Sequence of chain 1.A:
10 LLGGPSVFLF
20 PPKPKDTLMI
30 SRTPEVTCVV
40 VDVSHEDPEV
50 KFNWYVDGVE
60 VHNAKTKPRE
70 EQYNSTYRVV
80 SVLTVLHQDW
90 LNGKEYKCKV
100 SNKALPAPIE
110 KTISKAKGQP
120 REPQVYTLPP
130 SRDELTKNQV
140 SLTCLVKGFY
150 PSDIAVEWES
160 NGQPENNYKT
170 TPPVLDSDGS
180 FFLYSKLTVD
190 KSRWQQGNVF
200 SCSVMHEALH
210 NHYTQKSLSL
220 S

A small-molecule ligand and the protein it binds are described below.
Small molecule (SMILES): CC(=O)N[C@H]1[C@H](O[C@H]2[C@H](O)[C@@H](NC(C)=O)CO[C@@H]2CO[C@@H]2O[C@@H](C)[C@@H](O)[C@@H](O)[C@@H]2O)O[C@H](CO)[C@@H](O[C@@H]2O[C@H](CO[C@H]3O[C@H](CO)[C@@H](O)[C@H](O)[C@@H]3O[C@@H]3O[C@H](CO)[C@@H](O)[C@H](O)[C@H]3NC(C)=O)[C@@H](O)[C@H](O[C@H]3O[C@H](CO)[C@@H](O)[C@H](O)[C@@H]3O[C@@H]3O[C@H](CO)[C@@H](O)[C@H](O)[C@H]3NC(C)=O)[C@@H]2O)[C@@H]1O

Binding-site contacts:
Ligand atom O7 contacts residue VAL40 of chain 1.A at 3.5 Å.
Ligand atom C6 contacts residue GLN71 of chain 1.A at 3.5 Å.
Ligand atom C7 contacts residue ASP41 of chain 1.A at 3.5 Å.
Ligand atom O7 contacts residue ARG77 of chain 1.A at 2.7 Å (salt-bridge).
Ligand atom C2 contacts residue ASP41 of chain 1.A at 3.5 Å.
Ligand atom O7 contacts residue ASN73 of chain 1.A at 3.4 Å (h-bond).
Ligand atom C4 contacts residue MAN4 of chain 1.D at 3.5 Å.
Ligand atom O6 contacts residue PHE19 of chain 1.A at 3.5 Å.
Ligand atom C5 contacts residue ASN73 of chain 1.A at 3.6 Å.
Ligand atom C3 contacts residue ASP41 of chain 1.A at 3.5 Å.
Ligand atom C5 contacts residue PHE19 of chain 1.A at 3.7 Å (hydrophobic).
Ligand atom C2 contacts residue ASN73 of chain 1.A at 2.5 Å.
Ligand atom C3 contacts residue LYS22 of chain 1.A at 3.7 Å.
Ligand atom C6 contacts residue ASN73 of chain 1.A at 3.7 Å.
Ligand atom C7 contacts residue ASN73 of chain 1.A at 3.4 Å.
Ligand atom O6 contacts residue PHE17 of chain 1.A at 3.5 Å.
Ligand atom O3 contacts residue LYS22 of chain 1.A at 2.9 Å (salt-bridge).
Ligand atom O5 contacts residue GLN71 of chain 1.A at 3.4 Å (h-bond).
Ligand atom O2 contacts residue MAN4 of chain 1.D at 3.7 Å.
Ligand atom O6 contacts residue THR36 of chain 1.A at 3.8 Å.
Ligand atom O4 contacts residue BMA3 of chain 1.D at 3.5 Å (h-bond).
Ligand atom C1 contacts residue GLN71 of chain 1.A at 3.6 Å.
Ligand atom O5 contacts residue VAL40 of chain 1.A at 3.8 Å.
Ligand atom O5 contacts residue ASN73 of chain 1.A at 2.3 Å (h-bond).
Ligand atom O4 contacts residue MAN4 of chain 1.D at 2.7 Å (h-bond).
Ligand atom C5 contacts residue MAN4 of chain 1.D at 3.5 Å.
Ligand atom O4 contacts residue LYS22 of chain 1.A at 3.3 Å (salt-bridge).
Ligand atom N2 contacts residue ASN73 of chain 1.A at 3.0 Å (h-bond).
Ligand atom N2 contacts residue ASP41 of chain 1.A at 2.7 Å (salt-bridge).
Ligand atom O3 contacts residue ARG77 of chain 1.A at 3.4 Å (salt-bridge).
Ligand atom C1 contacts residue ASN73 of chain 1.A at 1.5 Å.
Ligand atom C8 contacts residue ASP41 of chain 1.A at 3.6 Å.
Ligand atom C6 contacts residue THR36 of chain 1.A at 3.5 Å.
Ligand atom O5 contacts residue PHE17 of chain 1.A at 3.4 Å.
Ligand atom C6 contacts residue PHE19 of chain 1.A at 3.6 Å (hydrophobic).
Ligand atom C7 contacts residue ARG77 of chain 1.A at 3.6 Å.
Ligand atom C2 contacts residue PHE17 of chain 1.A at 3.6 Å (hydrophobic).
Ligand atom C3 contacts residue PHE17 of chain 1.A at 3.6 Å (hydrophobic).
Ligand atom C6 contacts residue PHE17 of chain 1.A at 3.7 Å (hydrophobic).
Ligand atom C8 contacts residue LYS110 of chain 1.A at 3.5 Å.